Sequence of chain 1.J:
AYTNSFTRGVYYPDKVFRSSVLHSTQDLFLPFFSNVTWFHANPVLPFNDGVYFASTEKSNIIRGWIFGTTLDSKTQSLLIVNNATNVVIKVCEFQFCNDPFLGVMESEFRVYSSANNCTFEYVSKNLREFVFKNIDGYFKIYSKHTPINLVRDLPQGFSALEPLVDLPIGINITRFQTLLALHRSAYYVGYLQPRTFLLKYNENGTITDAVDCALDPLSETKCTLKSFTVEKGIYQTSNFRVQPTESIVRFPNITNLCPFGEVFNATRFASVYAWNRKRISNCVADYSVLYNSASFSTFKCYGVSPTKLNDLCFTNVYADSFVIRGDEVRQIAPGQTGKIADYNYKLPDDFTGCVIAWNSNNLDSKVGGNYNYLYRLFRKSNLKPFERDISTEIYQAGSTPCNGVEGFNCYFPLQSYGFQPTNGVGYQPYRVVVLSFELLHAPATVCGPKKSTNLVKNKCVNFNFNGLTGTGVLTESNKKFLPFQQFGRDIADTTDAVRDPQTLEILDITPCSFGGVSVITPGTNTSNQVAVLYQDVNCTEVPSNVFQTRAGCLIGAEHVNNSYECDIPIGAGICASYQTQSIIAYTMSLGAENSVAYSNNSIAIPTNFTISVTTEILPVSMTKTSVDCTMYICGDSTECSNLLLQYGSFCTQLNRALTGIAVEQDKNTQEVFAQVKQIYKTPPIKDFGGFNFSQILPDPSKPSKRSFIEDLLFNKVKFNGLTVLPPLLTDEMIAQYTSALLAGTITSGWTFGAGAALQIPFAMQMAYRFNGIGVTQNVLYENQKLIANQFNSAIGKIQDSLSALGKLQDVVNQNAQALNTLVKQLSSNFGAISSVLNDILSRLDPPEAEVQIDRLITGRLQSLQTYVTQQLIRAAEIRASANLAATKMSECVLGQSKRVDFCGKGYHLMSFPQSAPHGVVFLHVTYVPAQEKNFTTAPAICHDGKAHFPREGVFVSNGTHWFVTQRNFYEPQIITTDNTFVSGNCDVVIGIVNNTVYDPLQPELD

Binding-site contacts:
Ligand atom C4 contacts residue ASN657 of chain 1.J at 4.2 Å.
Ligand atom C8 contacts residue HIS655 of chain 1.J at 4.2 Å.
Ligand atom O7 contacts residue ASN657 of chain 1.J at 3.8 Å.
Ligand atom N2 contacts residue ASN657 of chain 1.J at 2.9 Å (h-bond).
Ligand atom C1 contacts residue ASN657 of chain 1.J at 1.4 Å.
Ligand atom C2 contacts residue ASN657 of chain 1.J at 2.4 Å.
Ligand atom C7 contacts residue ASN657 of chain 1.J at 3.6 Å.
Ligand atom O5 contacts residue ASN657 of chain 1.J at 2.4 Å (h-bond).
Ligand atom C5 contacts residue ASN657 of chain 1.J at 3.7 Å.
Ligand atom C3 contacts residue ASN657 of chain 1.J at 3.8 Å.

This small molecule binds to this protein.
Small molecule (SMILES): CC(=O)N[C@@H]1[C@@H](O)[C@H](O)[C@@H](CO)O[C@H]1O